Binding-site contacts:
Ligand atom C09 contacts residue ASN98 of chain 1.A at 3.6 Å.
Ligand atom C25 contacts residue ILE104 of chain 1.A at 3.9 Å (hydrophobic).
Ligand atom N02 contacts residue VAL45 of chain 1.A at 4.0 Å.
Ligand atom C12 contacts residue LEU52 of chain 1.A at 4.0 Å (hydrophobic).
Ligand atom C24 contacts residue ILE104 of chain 1.A at 3.7 Å (hydrophobic).
Ligand atom C19 contacts residue LEU50 of chain 1.A at 3.9 Å (hydrophobic).
Ligand atom C04 contacts residue PRO40 of chain 1.A at 3.2 Å (hydrophobic).
Ligand atom N17 contacts residue TRP39 of chain 1.A at 3.9 Å.
Ligand atom C23 contacts residue TRP39 of chain 1.A at 3.5 Å (hydrophobic).
Ligand atom N07 contacts residue ILE104 of chain 1.A at 3.9 Å.
Ligand atom C18 contacts residue LYS49 of chain 1.A at 3.8 Å.
Ligand atom N02 contacts residue ILE104 of chain 1.A at 3.8 Å.
Ligand atom N31 contacts residue LEU50 of chain 1.A at 3.7 Å.
Ligand atom C09 contacts residue ILE104 of chain 1.A at 3.7 Å (hydrophobic).
Ligand atom C32 contacts residue ILE104 of chain 1.A at 3.9 Å (hydrophobic).
Ligand atom C11 contacts residue ASN98 of chain 1.A at 3.9 Å.
Ligand atom C12 contacts residue TYR97 of chain 1.A at 3.8 Å (hydrophobic).
Ligand atom C32 contacts residue ASN98 of chain 1.A at 3.7 Å.
Ligand atom C01 contacts residue PHE41 of chain 1.A at 3.6 Å (hydrophobic).
Ligand atom C10 contacts residue LEU52 of chain 1.A at 3.6 Å (hydrophobic).
Ligand atom C06 contacts residue ILE104 of chain 1.A at 4.0 Å (hydrophobic).
Ligand atom C25 contacts residue ASP103 of chain 1.A at 3.9 Å.
Ligand atom C18 contacts residue LEU50 of chain 1.A at 3.8 Å (hydrophobic).
Ligand atom N15 contacts residue LEU50 of chain 1.A at 4.0 Å.
Ligand atom N31 contacts residue TRP39 of chain 1.A at 4.0 Å.
Ligand atom C03 contacts residue ILE104 of chain 1.A at 3.9 Å (hydrophobic).
Ligand atom N17 contacts residue LYS49 of chain 1.A at 3.1 Å (salt-bridge).
Ligand atom C16 contacts residue TRP39 of chain 1.A at 3.8 Å (hydrophobic).
Ligand atom C12 contacts residue TYR55 of chain 1.A at 3.9 Å (hydrophobic).
Ligand atom N15 contacts residue LYS49 of chain 1.A at 4.0 Å.
Ligand atom C24 contacts residue TRP39 of chain 1.A at 4.0 Å (hydrophobic).
Ligand atom C05 contacts residue PRO40 of chain 1.A at 3.2 Å (hydrophobic).
Ligand atom O33 contacts residue ASN98 of chain 1.A at 2.9 Å (h-bond).
Ligand atom C16 contacts residue LEU50 of chain 1.A at 3.6 Å (hydrophobic).
Ligand atom C20 contacts residue LEU50 of chain 1.A at 3.9 Å (hydrophobic).
Ligand atom C13 contacts residue LEU50 of chain 1.A at 3.7 Å (hydrophobic).
Ligand atom C16 contacts residue LYS49 of chain 1.A at 4.0 Å.
Ligand atom C14 contacts residue LEU50 of chain 1.A at 3.9 Å (hydrophobic).
Ligand atom N17 contacts residue LEU50 of chain 1.A at 3.7 Å.
Ligand atom C04 contacts residue VAL45 of chain 1.A at 3.8 Å (hydrophobic).

A protein and the small-molecule ligand that binds it are described below.
Small molecule (SMILES): CC(C)N1c2cc(Nc3nccc(-c4cncc5ccccc45)n3)ccc2N(C)C(=O)[C@H]1C

Sequence of chain 1.A:
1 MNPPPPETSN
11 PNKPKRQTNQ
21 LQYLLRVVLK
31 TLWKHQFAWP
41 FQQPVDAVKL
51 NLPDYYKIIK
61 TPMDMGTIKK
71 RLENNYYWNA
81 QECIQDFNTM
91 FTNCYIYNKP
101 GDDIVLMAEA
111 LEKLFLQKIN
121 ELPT